This small molecule binds to this protein.
Small molecule (SMILES): CC(=O)N[C@H]1[C@H](O[C@H]2[C@H](O)[C@@H](NC(C)=O)CO[C@@H]2CO)O[C@H](CO)[C@@H](O)[C@@H]1O

Sequence of chain 1.A:
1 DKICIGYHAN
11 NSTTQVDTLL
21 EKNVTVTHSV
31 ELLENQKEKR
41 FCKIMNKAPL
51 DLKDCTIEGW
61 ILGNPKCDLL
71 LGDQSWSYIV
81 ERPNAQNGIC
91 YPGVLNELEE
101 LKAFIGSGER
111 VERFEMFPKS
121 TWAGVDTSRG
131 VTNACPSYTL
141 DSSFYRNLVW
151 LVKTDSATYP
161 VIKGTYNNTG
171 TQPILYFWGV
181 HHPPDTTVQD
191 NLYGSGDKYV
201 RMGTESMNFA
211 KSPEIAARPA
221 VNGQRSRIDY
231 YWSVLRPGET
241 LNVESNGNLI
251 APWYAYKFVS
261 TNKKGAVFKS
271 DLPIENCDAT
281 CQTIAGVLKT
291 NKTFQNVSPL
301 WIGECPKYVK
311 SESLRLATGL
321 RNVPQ

Binding-site contacts:
Ligand atom N2 contacts residue ASN167 of chain 1.A at 2.7 Å (h-bond).
Ligand atom C2 contacts residue ASN167 of chain 1.A at 2.3 Å.
Ligand atom C1 contacts residue ASN167 of chain 1.A at 1.4 Å.
Ligand atom C5 contacts residue ASN167 of chain 1.A at 3.7 Å.
Ligand atom O7 contacts residue ASN167 of chain 1.A at 2.9 Å (h-bond).
Ligand atom C8 contacts residue THR240 of chain 1.A at 3.7 Å.
Ligand atom O7 contacts residue THR240 of chain 1.A at 3.8 Å.
Ligand atom C7 contacts residue ASN167 of chain 1.A at 3.2 Å.
Ligand atom N2 contacts residue THR240 of chain 1.A at 3.7 Å.
Ligand atom C1 contacts residue THR169 of chain 1.A at 4.2 Å.
Ligand atom C3 contacts residue ASN167 of chain 1.A at 3.7 Å.
Ligand atom C8 contacts residue GLU205 of chain 1.A at 4.4 Å.
Ligand atom C4 contacts residue ASN167 of chain 1.A at 4.2 Å.
Ligand atom O5 contacts residue THR169 of chain 1.A at 3.9 Å.
Ligand atom O5 contacts residue ASN167 of chain 1.A at 2.4 Å (h-bond).
Ligand atom C7 contacts residue THR240 of chain 1.A at 3.5 Å.
Ligand atom O6 contacts residue THR169 of chain 1.A at 4.2 Å.